Binding-site contacts:
Ligand atom C3 contacts residue ASN58 of chain 1.B at 3.7 Å.
Ligand atom O5 contacts residue ASN58 of chain 1.B at 2.4 Å (h-bond).
Ligand atom C7 contacts residue ASN58 of chain 1.B at 3.1 Å.
Ligand atom C1 contacts residue ASN58 of chain 1.B at 1.4 Å.
Ligand atom C2 contacts residue ASN58 of chain 1.B at 2.3 Å.
Ligand atom O5 contacts residue SER60 of chain 1.B at 3.7 Å.
Ligand atom N2 contacts residue ASN58 of chain 1.B at 2.8 Å (h-bond).
Ligand atom C5 contacts residue ASN58 of chain 1.B at 3.6 Å.
Ligand atom C1 contacts residue VAL61 of chain 1.B at 4.4 Å (hydrophobic).
Ligand atom C8 contacts residue ASN58 of chain 1.B at 4.4 Å.
Ligand atom C6 contacts residue SER60 of chain 1.B at 3.8 Å.
Ligand atom O7 contacts residue ASN58 of chain 1.B at 3.0 Å (h-bond).
Ligand atom C1 contacts residue SER60 of chain 1.B at 4.2 Å.
Ligand atom O6 contacts residue VAL61 of chain 1.B at 4.3 Å.
Ligand atom C5 contacts residue SER60 of chain 1.B at 3.7 Å.
Ligand atom C4 contacts residue ASN58 of chain 1.B at 4.1 Å.
Ligand atom O5 contacts residue VAL61 of chain 1.B at 3.7 Å.

The protein below binds the small molecule below.
Small molecule (SMILES): CC(=O)N[C@@H]1[C@@H](O)[C@H](O)[C@@H](CO)O[C@H]1O

Sequence of chain 1.B:
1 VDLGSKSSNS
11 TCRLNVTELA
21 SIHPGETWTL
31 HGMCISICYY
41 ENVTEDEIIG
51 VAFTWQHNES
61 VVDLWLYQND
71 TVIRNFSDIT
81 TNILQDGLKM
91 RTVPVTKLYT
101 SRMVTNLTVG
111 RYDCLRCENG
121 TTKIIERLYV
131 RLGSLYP